Sequence of chain 1.B:
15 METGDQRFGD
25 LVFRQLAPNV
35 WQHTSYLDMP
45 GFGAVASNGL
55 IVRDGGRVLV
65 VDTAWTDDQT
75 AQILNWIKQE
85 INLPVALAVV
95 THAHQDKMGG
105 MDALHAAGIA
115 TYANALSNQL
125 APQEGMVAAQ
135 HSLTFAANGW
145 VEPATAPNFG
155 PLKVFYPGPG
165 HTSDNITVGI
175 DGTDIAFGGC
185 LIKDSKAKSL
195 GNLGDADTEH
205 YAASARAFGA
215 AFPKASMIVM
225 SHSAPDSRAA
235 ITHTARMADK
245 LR

A protein and the small-molecule ligand that binds it are described below.
Small molecule (SMILES): CCc1c(C(=O)O)c(S(N)(=O)=O)c(CC)n1C

Binding-site contacts:
Ligand atom N2 contacts residue ASP100 of chain 1.B at 2.7 Å (salt-bridge).
Ligand atom C10 contacts residue LYS187 of chain 1.B at 3.5 Å.
Ligand atom C10 contacts residue HIS226 of chain 1.B at 3.4 Å.
Ligand atom O4 contacts residue LYS187 of chain 1.B at 3.4 Å (salt-bridge).
Ligand atom N2 contacts residue ZN1 of chain 1.M at 2.0 Å.
Ligand atom N2 contacts residue CYS184 of chain 1.B at 3.6 Å (h-bond).
Ligand atom C2 contacts residue HIS226 of chain 1.B at 3.8 Å.
Ligand atom O4 contacts residue ZN1 of chain 1.M at 2.2 Å.
Ligand atom O3 contacts residue HIS165 of chain 1.B at 3.8 Å.
Ligand atom O1 contacts residue HIS98 of chain 1.B at 3.1 Å (h-bond).
Ligand atom C10 contacts residue ASN196 of chain 1.B at 3.8 Å.
Ligand atom O3 contacts residue LYS187 of chain 1.B at 2.8 Å (salt-bridge).
Ligand atom O2 contacts residue ASP100 of chain 1.B at 3.6 Å.
Ligand atom O4 contacts residue HIS226 of chain 1.B at 3.0 Å (h-bond).
Ligand atom N2 contacts residue HIS226 of chain 1.B at 3.8 Å.
Ligand atom C3 contacts residue ASN196 of chain 1.B at 3.6 Å.
Ligand atom S1 contacts residue HIS98 of chain 1.B at 3.5 Å (h-bond).
Ligand atom O1 contacts residue ZN1 of chain 1.L at 2.7 Å.
Ligand atom C5 contacts residue VAL49 of chain 1.B at 3.8 Å (hydrophobic).
Ligand atom N2 contacts residue ZN1 of chain 1.L at 2.2 Å.
Ligand atom S1 contacts residue ZN1 of chain 1.M at 3.1 Å.
Ligand atom S1 contacts residue ZN1 of chain 1.L at 2.9 Å.
Ligand atom C2 contacts residue ZN1 of chain 1.M at 3.3 Å.
Ligand atom O2 contacts residue HIS98 of chain 1.B at 3.4 Å (h-bond).
Ligand atom O4 contacts residue CYS184 of chain 1.B at 3.2 Å.
Ligand atom C3 contacts residue ZN1 of chain 1.M at 3.3 Å.
Ligand atom N2 contacts residue HIS165 of chain 1.B at 3.6 Å (h-bond).
Ligand atom S1 contacts residue ASP100 of chain 1.B at 3.8 Å.
Ligand atom O1 contacts residue ASN196 of chain 1.B at 3.0 Å (h-bond).
Ligand atom N2 contacts residue HIS98 of chain 1.B at 3.4 Å (h-bond).
Ligand atom C9 contacts residue HIS226 of chain 1.B at 3.6 Å.
Ligand atom O1 contacts residue HIS165 of chain 1.B at 3.0 Å.
Ligand atom O4 contacts residue HIS165 of chain 1.B at 3.2 Å.
Ligand atom C10 contacts residue HIS165 of chain 1.B at 3.5 Å.
Ligand atom N2 contacts residue HIS96 of chain 1.B at 3.7 Å.
Ligand atom C10 contacts residue ZN1 of chain 1.M at 3.1 Å.
Ligand atom O2 contacts residue ZN1 of chain 1.L at 3.6 Å.
Ligand atom O3 contacts residue ASN196 of chain 1.B at 2.9 Å (h-bond).
Ligand atom C3 contacts residue HIS226 of chain 1.B at 3.4 Å.
Ligand atom O3 contacts residue GLY195 of chain 1.B at 3.6 Å.